This protein binds this small molecule.
Small molecule (SMILES): CC(=O)N[C@@H]1[C@@H](O)[C@H](O)[C@@H](CO)O[C@H]1O

Binding-site contacts:
Ligand atom O5 contacts residue ASN323 of chain 1.F at 2.3 Å (h-bond).
Ligand atom C8 contacts residue ASN323 of chain 1.F at 4.4 Å.
Ligand atom O7 contacts residue ASN323 of chain 1.F at 3.0 Å (h-bond).
Ligand atom N2 contacts residue ASN323 of chain 1.F at 2.9 Å (h-bond).
Ligand atom C5 contacts residue ASN323 of chain 1.F at 3.6 Å.
Ligand atom C2 contacts residue ASN323 of chain 1.F at 2.4 Å.
Ligand atom C7 contacts residue ASN323 of chain 1.F at 3.2 Å.
Ligand atom C4 contacts residue ASN323 of chain 1.F at 4.2 Å.
Ligand atom C3 contacts residue ASN323 of chain 1.F at 3.8 Å.
Ligand atom C8 contacts residue VAL317 of chain 1.F at 3.8 Å (hydrophobic).
Ligand atom C1 contacts residue ASN323 of chain 1.F at 1.4 Å.
Ligand atom N2 contacts residue VAL317 of chain 1.F at 4.3 Å.
Ligand atom C7 contacts residue VAL317 of chain 1.F at 4.3 Å (hydrophobic).

Sequence of chain 1.F:
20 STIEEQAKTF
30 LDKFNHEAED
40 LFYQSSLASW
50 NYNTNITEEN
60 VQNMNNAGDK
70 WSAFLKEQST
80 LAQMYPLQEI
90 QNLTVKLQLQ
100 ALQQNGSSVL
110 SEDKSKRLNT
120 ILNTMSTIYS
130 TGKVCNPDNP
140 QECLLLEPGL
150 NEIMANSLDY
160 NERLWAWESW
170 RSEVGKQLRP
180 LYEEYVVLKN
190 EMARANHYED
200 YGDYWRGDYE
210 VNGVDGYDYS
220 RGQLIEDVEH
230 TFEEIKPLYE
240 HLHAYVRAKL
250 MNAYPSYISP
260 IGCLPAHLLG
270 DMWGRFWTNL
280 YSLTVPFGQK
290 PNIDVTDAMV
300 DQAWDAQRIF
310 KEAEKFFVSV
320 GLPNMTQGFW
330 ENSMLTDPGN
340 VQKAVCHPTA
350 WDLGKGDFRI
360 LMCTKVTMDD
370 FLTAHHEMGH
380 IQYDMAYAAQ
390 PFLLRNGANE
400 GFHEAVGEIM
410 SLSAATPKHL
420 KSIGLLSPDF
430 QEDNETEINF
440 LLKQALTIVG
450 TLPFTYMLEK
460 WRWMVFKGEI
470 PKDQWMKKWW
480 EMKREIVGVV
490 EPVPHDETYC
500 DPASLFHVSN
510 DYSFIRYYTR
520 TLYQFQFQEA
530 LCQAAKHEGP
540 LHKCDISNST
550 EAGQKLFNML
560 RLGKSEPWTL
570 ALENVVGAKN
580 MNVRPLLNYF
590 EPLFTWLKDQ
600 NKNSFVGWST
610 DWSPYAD